This small molecule binds to this protein.
Small molecule (SMILES): Cc1[o+]ccc2c1O[V](O)(O)(O)(O)O2

Binding-site contacts:
Ligand atom O1 contacts residue LEU75 of chain 1.A at 3.8 Å.
Ligand atom O4 contacts residue ARG73 of chain 1.A at 2.8 Å (salt-bridge).
Ligand atom V1 contacts residue ASN74 of chain 1.A at 4.1 Å.
Ligand atom O1 contacts residue ASN74 of chain 1.A at 2.9 Å (h-bond).
Ligand atom O10 contacts residue ARG73 of chain 1.A at 3.2 Å (salt-bridge).
Ligand atom V1 contacts residue ARG73 of chain 1.A at 4.2 Å.
Ligand atom O2 contacts residue ARG73 of chain 1.A at 4.0 Å.
Ligand atom O1 contacts residue ARG73 of chain 1.A at 3.4 Å.
Ligand atom O10 contacts residue ASN74 of chain 1.A at 4.2 Å.
Ligand atom C5 contacts residue ARG73 of chain 1.A at 3.6 Å.
Ligand atom O2 contacts residue ASN74 of chain 1.A at 3.4 Å (h-bond).
Ligand atom O10 contacts residue SER72 of chain 1.A at 3.8 Å.
Ligand atom C4 contacts residue ARG73 of chain 1.A at 3.5 Å.
Ligand atom O2 contacts residue SER72 of chain 1.A at 4.5 Å.

Sequence of chain 1.A:
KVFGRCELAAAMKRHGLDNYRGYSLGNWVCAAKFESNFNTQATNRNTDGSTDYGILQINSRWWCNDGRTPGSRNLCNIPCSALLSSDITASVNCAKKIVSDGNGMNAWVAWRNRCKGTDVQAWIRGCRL